Binding-site contacts:
Ligand atom O5 contacts residue ASN328 of chain 1.G at 2.5 Å (h-bond).
Ligand atom O5 contacts residue SER408 of chain 1.G at 4.1 Å.
Ligand atom C2 contacts residue HIS326 of chain 1.G at 4.0 Å.
Ligand atom C5 contacts residue ASN328 of chain 1.G at 3.8 Å.
Ligand atom O7 contacts residue ASN292 of chain 1.G at 4.4 Å.
Ligand atom C3 contacts residue ASN328 of chain 1.G at 3.9 Å.
Ligand atom C7 contacts residue ASN292 of chain 1.G at 4.5 Å.
Ligand atom O7 contacts residue ASN328 of chain 1.G at 3.4 Å (h-bond).
Ligand atom C1 contacts residue ASN328 of chain 1.G at 1.5 Å.
Ligand atom C2 contacts residue ASN328 of chain 1.G at 2.5 Å.
Ligand atom C8 contacts residue ASN328 of chain 1.G at 4.4 Å.
Ligand atom C4 contacts residue ASN328 of chain 1.G at 4.3 Å.
Ligand atom O6 contacts residue THR410 of chain 1.G at 4.4 Å.
Ligand atom C1 contacts residue HIS326 of chain 1.G at 4.2 Å.
Ligand atom N2 contacts residue HIS326 of chain 1.G at 3.1 Å (h-bond).
Ligand atom C8 contacts residue THR294 of chain 1.G at 3.5 Å.
Ligand atom C1 contacts residue THR410 of chain 1.G at 4.2 Å.
Ligand atom O5 contacts residue THR410 of chain 1.G at 4.2 Å.
Ligand atom C8 contacts residue ASN292 of chain 1.G at 3.6 Å.
Ligand atom C7 contacts residue ASN328 of chain 1.G at 3.3 Å.
Ligand atom N2 contacts residue ASN328 of chain 1.G at 2.8 Å (h-bond).
Ligand atom C3 contacts residue HIS326 of chain 1.G at 4.0 Å.
Ligand atom C7 contacts residue HIS326 of chain 1.G at 4.0 Å.
Ligand atom C8 contacts residue HIS326 of chain 1.G at 4.0 Å.

The small molecule below binds the protein below.
Small molecule (SMILES): CC(=O)N[C@H]1[C@H](O[C@H]2[C@H](O)[C@@H](NC(C)=O)CO[C@@H]2CO)O[C@H](CO)[C@@H](O)[C@@H]1O

Sequence of chain 1.G:
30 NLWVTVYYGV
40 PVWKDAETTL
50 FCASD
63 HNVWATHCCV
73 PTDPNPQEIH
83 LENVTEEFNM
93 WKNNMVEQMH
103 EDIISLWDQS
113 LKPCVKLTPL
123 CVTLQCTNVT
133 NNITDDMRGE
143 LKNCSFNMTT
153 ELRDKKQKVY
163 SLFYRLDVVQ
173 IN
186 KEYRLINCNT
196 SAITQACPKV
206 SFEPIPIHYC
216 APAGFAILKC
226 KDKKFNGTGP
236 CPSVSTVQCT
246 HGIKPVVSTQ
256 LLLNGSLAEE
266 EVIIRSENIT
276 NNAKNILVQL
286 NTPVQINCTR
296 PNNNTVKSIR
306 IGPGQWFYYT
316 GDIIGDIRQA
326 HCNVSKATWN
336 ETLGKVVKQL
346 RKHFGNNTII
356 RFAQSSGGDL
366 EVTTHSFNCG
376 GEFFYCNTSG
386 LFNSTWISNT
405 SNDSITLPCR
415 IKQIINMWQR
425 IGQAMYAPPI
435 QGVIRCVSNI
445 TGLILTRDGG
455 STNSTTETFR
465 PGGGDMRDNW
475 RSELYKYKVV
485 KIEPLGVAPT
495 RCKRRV